Sequence of chain 1.B:
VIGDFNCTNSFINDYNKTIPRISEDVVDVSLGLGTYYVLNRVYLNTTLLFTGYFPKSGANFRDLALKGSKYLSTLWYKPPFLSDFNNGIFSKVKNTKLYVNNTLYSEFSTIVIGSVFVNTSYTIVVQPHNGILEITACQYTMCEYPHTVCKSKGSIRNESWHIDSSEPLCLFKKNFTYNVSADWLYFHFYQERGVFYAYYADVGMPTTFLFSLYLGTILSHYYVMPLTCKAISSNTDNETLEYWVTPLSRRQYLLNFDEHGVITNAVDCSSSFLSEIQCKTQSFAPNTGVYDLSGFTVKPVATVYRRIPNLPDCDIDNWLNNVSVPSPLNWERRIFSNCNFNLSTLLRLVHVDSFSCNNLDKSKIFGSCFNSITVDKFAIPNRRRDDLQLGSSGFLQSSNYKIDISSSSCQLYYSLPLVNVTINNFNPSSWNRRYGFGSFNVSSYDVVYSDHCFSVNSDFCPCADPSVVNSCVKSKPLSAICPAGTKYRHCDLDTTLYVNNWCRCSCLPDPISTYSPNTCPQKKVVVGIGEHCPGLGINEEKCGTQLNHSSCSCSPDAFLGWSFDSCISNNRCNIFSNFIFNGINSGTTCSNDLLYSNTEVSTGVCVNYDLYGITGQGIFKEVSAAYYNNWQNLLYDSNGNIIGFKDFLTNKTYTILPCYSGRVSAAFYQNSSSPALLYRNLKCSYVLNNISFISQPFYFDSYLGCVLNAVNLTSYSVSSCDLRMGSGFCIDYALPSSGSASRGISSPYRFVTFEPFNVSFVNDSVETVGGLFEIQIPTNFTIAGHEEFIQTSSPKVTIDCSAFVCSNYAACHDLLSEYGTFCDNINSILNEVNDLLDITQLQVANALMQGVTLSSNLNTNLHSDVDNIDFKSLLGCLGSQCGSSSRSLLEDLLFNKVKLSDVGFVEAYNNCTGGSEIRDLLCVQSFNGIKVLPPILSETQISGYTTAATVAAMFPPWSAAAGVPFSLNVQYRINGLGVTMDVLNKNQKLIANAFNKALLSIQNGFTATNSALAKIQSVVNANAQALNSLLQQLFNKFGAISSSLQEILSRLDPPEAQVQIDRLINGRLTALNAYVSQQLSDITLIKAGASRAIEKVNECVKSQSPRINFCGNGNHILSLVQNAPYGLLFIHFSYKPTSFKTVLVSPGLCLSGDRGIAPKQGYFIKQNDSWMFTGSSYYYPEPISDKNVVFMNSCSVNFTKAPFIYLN

Binding-site contacts:
Ligand atom N2 contacts residue ASN355 of chain 1.B at 2.9 Å (h-bond).
Ligand atom C7 contacts residue ASN355 of chain 1.B at 3.8 Å.
Ligand atom O5 contacts residue ASP326 of chain 1.B at 3.9 Å.
Ligand atom C5 contacts residue ASP326 of chain 1.B at 4.0 Å.
Ligand atom C4 contacts residue ASP326 of chain 1.B at 4.1 Å.
Ligand atom O6 contacts residue ASP328 of chain 1.B at 4.2 Å.
Ligand atom C3 contacts residue ASN355 of chain 1.B at 3.8 Å.
Ligand atom C1 contacts residue THR358 of chain 1.B at 3.5 Å.
Ligand atom C5 contacts residue THR358 of chain 1.B at 4.2 Å.
Ligand atom O5 contacts residue THR358 of chain 1.B at 4.4 Å.
Ligand atom C1 contacts residue ASN605 of chain 1.B at 3.9 Å.
Ligand atom N2 contacts residue THR358 of chain 1.B at 3.7 Å.
Ligand atom C7 contacts residue ASN605 of chain 1.B at 3.8 Å.
Ligand atom C8 contacts residue ASN355 of chain 1.B at 4.1 Å.
Ligand atom C5 contacts residue ASN355 of chain 1.B at 3.6 Å.
Ligand atom C2 contacts residue ASN355 of chain 1.B at 2.5 Å.
Ligand atom C2 contacts residue THR358 of chain 1.B at 4.0 Å.
Ligand atom C4 contacts residue ASN355 of chain 1.B at 4.2 Å.
Ligand atom O6 contacts residue ASP326 of chain 1.B at 3.9 Å.
Ligand atom C1 contacts residue ASN355 of chain 1.B at 1.4 Å.
Ligand atom C3 contacts residue THR358 of chain 1.B at 4.3 Å.
Ligand atom C2 contacts residue ASN605 of chain 1.B at 3.4 Å.
Ligand atom O7 contacts residue ASN605 of chain 1.B at 3.5 Å (h-bond).
Ligand atom O5 contacts residue ASN355 of chain 1.B at 2.3 Å (h-bond).
Ligand atom N2 contacts residue ASN605 of chain 1.B at 3.8 Å.
Ligand atom O5 contacts residue ASN605 of chain 1.B at 4.4 Å.
Ligand atom C6 contacts residue ASP326 of chain 1.B at 3.3 Å.

This protein binds this small molecule.
Small molecule (SMILES): CC(=O)N[C@H]1[C@H](O[C@H]2[C@H](O)[C@@H](NC(C)=O)CO[C@@H]2CO)O[C@H](CO)[C@@H](O)[C@@H]1O